Binding-site contacts:
Ligand atom CA contacts residue ASP104 of chain 1.O at 3.3 Å.
Ligand atom N contacts residue ASP104 of chain 1.O at 3.0 Å (salt-bridge).
Ligand atom O contacts residue THR102 of chain 1.O at 2.7 Å (h-bond).
Ligand atom N contacts residue ASP104 of chain 1.O at 3.0 Å (salt-bridge).
Ligand atom O contacts residue ALA32 of chain 1.O at 3.7 Å.
Ligand atom O contacts residue LEU101 of chain 1.O at 3.4 Å.
Ligand atom C contacts residue TRP33 of chain 1.O at 3.7 Å (hydrophobic).
Ligand atom C contacts residue LEU101 of chain 1.O at 3.8 Å (hydrophobic).
Ligand atom N contacts residue THR102 of chain 1.O at 3.8 Å.
Ligand atom CD1 contacts residue ASP104 of chain 1.O at 3.5 Å.
Ligand atom OG1 contacts residue LEU101 of chain 1.O at 3.2 Å (h-bond).
Ligand atom CG contacts residue ASP104 of chain 1.O at 3.6 Å.
Ligand atom C contacts residue ASP31 of chain 1.O at 3.8 Å.
Ligand atom CA contacts residue THR102 of chain 1.O at 3.5 Å.
Ligand atom CB contacts residue SER95 of chain 1.P at 3.4 Å.
Ligand atom CB contacts residue TYR53 of chain 1.P at 3.6 Å (hydrophobic).
Ligand atom OG1 contacts residue ASP104 of chain 1.O at 2.4 Å (salt-bridge).
Ligand atom CD1 contacts residue ILE34 of chain 1.P at 3.6 Å (hydrophobic).
Ligand atom CA contacts residue ASP31 of chain 1.O at 3.1 Å.
Ligand atom CA contacts residue SER95 of chain 1.P at 3.8 Å.
Ligand atom CG2 contacts residue PHE50 of chain 1.P at 3.5 Å (hydrophobic).
Ligand atom C contacts residue ASN38 of chain 1.P at 3.6 Å.
Ligand atom CB contacts residue ASP104 of chain 1.O at 3.3 Å.
Ligand atom O contacts residue SER95 of chain 1.P at 2.9 Å (h-bond).
Ligand atom C contacts residue LEU101 of chain 1.O at 3.8 Å (hydrophobic).
Ligand atom NH1 contacts residue TRP33 of chain 1.O at 3.4 Å.
Ligand atom O contacts residue ASN38 of chain 1.P at 2.9 Å (h-bond).
Ligand atom CG2 contacts residue ASP104 of chain 1.O at 3.4 Å.
Ligand atom CA contacts residue ASN38 of chain 1.P at 3.5 Å.
Ligand atom CD1 contacts residue ASN31 of chain 1.P at 3.5 Å.
Ligand atom CA contacts residue LEU101 of chain 1.O at 3.4 Å (hydrophobic).
Ligand atom C contacts residue ASP104 of chain 1.O at 3.7 Å.
Ligand atom CG contacts residue TYR100 of chain 1.P at 3.6 Å (hydrophobic).
Ligand atom O contacts residue TYR53 of chain 1.P at 3.8 Å.
Ligand atom O contacts residue TRP33 of chain 1.O at 2.9 Å (h-bond).
Ligand atom O contacts residue LEU101 of chain 1.O at 3.1 Å.
Ligand atom OG1 contacts residue PHE103 of chain 1.O at 2.9 Å (h-bond).
Ligand atom CA contacts residue ASP104 of chain 1.O at 3.7 Å.
Ligand atom CD contacts residue TYR100 of chain 1.P at 3.8 Å (hydrophobic).
Ligand atom CB contacts residue ASN38 of chain 1.P at 3.6 Å.

This small molecule binds to this protein.
Small molecule (SMILES): CC[C@H](C)[C@@H](C=O)NC(=O)[C@@H]1CCCN1C(=O)CNC(=O)[C@@H](NC(=O)[C@H](CC(C)C)NC(=O)CNC(=O)[C@H](CCCN=C(N)N)NC(=O)CNC(=O)CN)[C@@H](C)O

Sequence of chain 1.O:
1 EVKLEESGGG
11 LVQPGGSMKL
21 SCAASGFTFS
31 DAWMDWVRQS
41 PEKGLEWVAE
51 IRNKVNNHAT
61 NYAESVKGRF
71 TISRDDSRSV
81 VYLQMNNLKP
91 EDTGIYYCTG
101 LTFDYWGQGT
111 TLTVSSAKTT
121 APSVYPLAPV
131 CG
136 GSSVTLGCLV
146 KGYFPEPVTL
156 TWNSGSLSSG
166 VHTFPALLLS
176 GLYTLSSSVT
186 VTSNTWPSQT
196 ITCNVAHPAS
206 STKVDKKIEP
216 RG

Sequence of chain 1.P:
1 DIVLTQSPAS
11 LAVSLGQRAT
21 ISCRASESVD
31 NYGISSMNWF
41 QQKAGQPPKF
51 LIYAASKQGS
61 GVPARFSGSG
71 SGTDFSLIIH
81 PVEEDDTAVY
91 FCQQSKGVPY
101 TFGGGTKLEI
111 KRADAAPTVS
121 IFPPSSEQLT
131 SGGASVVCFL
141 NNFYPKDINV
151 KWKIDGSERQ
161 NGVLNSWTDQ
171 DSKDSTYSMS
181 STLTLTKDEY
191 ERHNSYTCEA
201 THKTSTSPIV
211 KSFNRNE